Binding-site contacts:
Ligand atom O1 contacts residue ARG380 of chain 1.E at 3.9 Å.
Ligand atom CM2 contacts residue GLN376 of chain 1.E at 3.3 Å.
Ligand atom C4 contacts residue CYS611 of chain 1.E at 4.0 Å (hydrophobic).
Ligand atom CM3 contacts residue GLN376 of chain 1.E at 3.9 Å.
Ligand atom C2 contacts residue CYS611 of chain 1.E at 3.9 Å (hydrophobic).
Ligand atom C3 contacts residue CYS611 of chain 1.E at 4.5 Å (hydrophobic).
Ligand atom CM2 contacts residue LYS379 of chain 1.E at 4.2 Å.
Ligand atom CM2 contacts residue FMT1 of chain 1.JC at 3.3 Å.
Ligand atom CM5 contacts residue CYS611 of chain 1.E at 2.7 Å (hydrophobic).
Ligand atom C3 contacts residue GLN376 of chain 1.E at 4.5 Å.
Ligand atom O1 contacts residue GLN376 of chain 1.E at 3.6 Å (h-bond).
Ligand atom O1 contacts residue FMT1 of chain 1.JC at 4.3 Å.
Ligand atom O3 contacts residue GLN376 of chain 1.E at 3.6 Å.
Ligand atom O1 contacts residue CYS611 of chain 1.E at 2.8 Å (h-bond).
Ligand atom O3 contacts residue GLU272 of chain 1.E at 4.3 Å.
Ligand atom C2 contacts residue GLN376 of chain 1.E at 4.0 Å.
Ligand atom O1 contacts residue LYS379 of chain 1.E at 4.4 Å.
Ligand atom C3 contacts residue FMT1 of chain 1.JC at 4.4 Å.
Ligand atom O2 contacts residue GLN376 of chain 1.E at 3.0 Å.
Ligand atom O2 contacts residue FMT1 of chain 1.JC at 4.3 Å.
Ligand atom C5 contacts residue CYS611 of chain 1.E at 2.6 Å (hydrophobic).
Ligand atom CM2 contacts residue GLU272 of chain 1.E at 4.0 Å.
Ligand atom C1 contacts residue CYS611 of chain 1.E at 2.6 Å (hydrophobic).
Ligand atom C6 contacts residue CYS611 of chain 1.E at 1.7 Å (hydrophobic).
Ligand atom C5 contacts residue FMT1 of chain 1.JC at 4.3 Å.
Ligand atom C6 contacts residue FMT1 of chain 1.JC at 4.4 Å.
Ligand atom C1 contacts residue FMT1 of chain 1.JC at 4.1 Å.
Ligand atom C2 contacts residue FMT1 of chain 1.JC at 4.1 Å.
Ligand atom C1 contacts residue GLN376 of chain 1.E at 4.4 Å.

Sequence of chain 1.E:
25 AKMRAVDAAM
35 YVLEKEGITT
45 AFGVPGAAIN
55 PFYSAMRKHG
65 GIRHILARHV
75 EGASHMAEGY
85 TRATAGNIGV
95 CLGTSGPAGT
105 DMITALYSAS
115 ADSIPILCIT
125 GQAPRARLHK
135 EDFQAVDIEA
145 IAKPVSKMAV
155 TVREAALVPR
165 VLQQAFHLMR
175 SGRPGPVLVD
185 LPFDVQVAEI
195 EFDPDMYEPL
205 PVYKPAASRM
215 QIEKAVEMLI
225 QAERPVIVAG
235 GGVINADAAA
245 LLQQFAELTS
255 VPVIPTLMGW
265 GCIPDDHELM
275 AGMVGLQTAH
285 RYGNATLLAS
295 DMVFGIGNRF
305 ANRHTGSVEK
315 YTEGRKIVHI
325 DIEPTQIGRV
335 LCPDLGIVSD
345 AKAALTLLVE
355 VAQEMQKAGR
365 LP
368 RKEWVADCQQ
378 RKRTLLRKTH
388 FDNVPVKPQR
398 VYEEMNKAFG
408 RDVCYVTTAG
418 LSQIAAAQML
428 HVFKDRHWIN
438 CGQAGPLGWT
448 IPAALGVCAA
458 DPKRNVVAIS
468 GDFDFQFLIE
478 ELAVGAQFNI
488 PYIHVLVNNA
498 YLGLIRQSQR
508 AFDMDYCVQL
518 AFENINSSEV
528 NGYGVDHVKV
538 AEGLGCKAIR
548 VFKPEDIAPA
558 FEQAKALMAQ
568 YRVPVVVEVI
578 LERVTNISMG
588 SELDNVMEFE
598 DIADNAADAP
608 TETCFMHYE

This protein binds this small molecule.
Small molecule (SMILES): COC1=C(OC)C(=O)C(C)=CC1=O